Sequence of chain 1.A:
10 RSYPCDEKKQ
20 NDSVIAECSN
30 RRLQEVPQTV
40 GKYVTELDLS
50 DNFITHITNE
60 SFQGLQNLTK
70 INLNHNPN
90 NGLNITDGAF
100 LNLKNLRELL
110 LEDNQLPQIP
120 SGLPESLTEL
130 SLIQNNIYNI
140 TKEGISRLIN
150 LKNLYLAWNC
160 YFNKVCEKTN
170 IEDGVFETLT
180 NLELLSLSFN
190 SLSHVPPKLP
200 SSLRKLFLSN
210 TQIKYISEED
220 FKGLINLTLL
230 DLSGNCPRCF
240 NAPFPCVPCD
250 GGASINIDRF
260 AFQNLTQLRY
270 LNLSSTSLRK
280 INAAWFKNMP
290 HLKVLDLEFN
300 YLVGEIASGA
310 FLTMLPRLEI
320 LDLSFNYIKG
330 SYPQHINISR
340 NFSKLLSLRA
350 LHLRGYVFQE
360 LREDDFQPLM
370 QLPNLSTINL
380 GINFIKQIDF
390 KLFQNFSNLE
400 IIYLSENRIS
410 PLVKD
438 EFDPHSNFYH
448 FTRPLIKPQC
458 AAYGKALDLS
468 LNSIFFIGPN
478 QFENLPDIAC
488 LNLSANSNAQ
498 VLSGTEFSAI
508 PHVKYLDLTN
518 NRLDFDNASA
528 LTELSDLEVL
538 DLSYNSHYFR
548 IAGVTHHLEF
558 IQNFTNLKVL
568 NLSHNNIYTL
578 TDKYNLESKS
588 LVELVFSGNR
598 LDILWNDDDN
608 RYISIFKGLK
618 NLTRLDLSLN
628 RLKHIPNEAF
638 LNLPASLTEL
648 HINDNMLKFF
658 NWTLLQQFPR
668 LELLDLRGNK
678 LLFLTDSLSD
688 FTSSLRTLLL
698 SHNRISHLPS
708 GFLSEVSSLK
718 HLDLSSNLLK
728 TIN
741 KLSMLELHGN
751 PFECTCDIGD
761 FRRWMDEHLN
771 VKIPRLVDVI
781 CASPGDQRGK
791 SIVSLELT

Binding-site contacts:
Ligand atom C3 contacts residue GLN456 of chain 1.A at 3.7 Å.
Ligand atom C1 contacts residue ASP538 of chain 1.A at 3.7 Å.
Ligand atom C3 contacts residue LYS454 of chain 1.A at 3.8 Å.
Ligand atom C1 contacts residue ASN568 of chain 1.A at 1.4 Å.
Ligand atom C7 contacts residue SER540 of chain 1.A at 3.7 Å.
Ligand atom O6 contacts residue VAL592 of chain 1.A at 3.7 Å.
Ligand atom C6 contacts residue VAL566 of chain 1.A at 3.7 Å (hydrophobic).
Ligand atom O7 contacts residue ASN568 of chain 1.A at 3.8 Å.
Ligand atom C2 contacts residue GLN456 of chain 1.A at 3.8 Å.
Ligand atom C8 contacts residue ASP538 of chain 1.A at 3.4 Å.
Ligand atom C8 contacts residue SER540 of chain 1.A at 3.8 Å.
Ligand atom C6 contacts residue GLN456 of chain 1.A at 3.8 Å.
Ligand atom C1 contacts residue LYS454 of chain 1.A at 3.9 Å.
Ligand atom O7 contacts residue TYR512 of chain 1.A at 2.9 Å (h-bond).
Ligand atom C5 contacts residue GLN456 of chain 1.A at 3.9 Å.
Ligand atom C7 contacts residue ASN568 of chain 1.A at 3.6 Å.
Ligand atom C8 contacts residue VAL536 of chain 1.A at 3.8 Å (hydrophobic).
Ligand atom C7 contacts residue TYR512 of chain 1.A at 3.8 Å (hydrophobic).
Ligand atom C4 contacts residue GLN456 of chain 1.A at 3.8 Å.
Ligand atom O5 contacts residue LYS454 of chain 1.A at 4.0 Å.
Ligand atom N2 contacts residue SER540 of chain 1.A at 3.8 Å.
Ligand atom O3 contacts residue LYS454 of chain 1.A at 3.4 Å (salt-bridge).
Ligand atom C2 contacts residue ASN568 of chain 1.A at 2.4 Å.
Ligand atom O4 contacts residue LYS454 of chain 1.A at 3.2 Å (salt-bridge).
Ligand atom N2 contacts residue ASN568 of chain 1.A at 2.9 Å (h-bond).
Ligand atom C8 contacts residue THR516 of chain 1.A at 4.0 Å.
Ligand atom C7 contacts residue ASP538 of chain 1.A at 3.6 Å.
Ligand atom C3 contacts residue ASN568 of chain 1.A at 3.8 Å.
Ligand atom O5 contacts residue GLN456 of chain 1.A at 3.2 Å (h-bond).
Ligand atom O6 contacts residue GLU590 of chain 1.A at 3.2 Å (salt-bridge).
Ligand atom O3 contacts residue GLN456 of chain 1.A at 2.9 Å (h-bond).
Ligand atom O5 contacts residue VAL592 of chain 1.A at 3.5 Å.
Ligand atom C6 contacts residue GLU590 of chain 1.A at 3.6 Å.
Ligand atom C5 contacts residue ASN568 of chain 1.A at 3.6 Å.
Ligand atom C2 contacts residue ASP538 of chain 1.A at 3.8 Å.
Ligand atom O5 contacts residue ASN568 of chain 1.A at 2.3 Å (h-bond).
Ligand atom O7 contacts residue GLN456 of chain 1.A at 3.3 Å.
Ligand atom N2 contacts residue ASP538 of chain 1.A at 2.8 Å (salt-bridge).
Ligand atom O7 contacts residue LYS454 of chain 1.A at 3.8 Å.
Ligand atom C7 contacts residue GLN456 of chain 1.A at 4.0 Å.

This protein binds this small molecule.
Small molecule (SMILES): CC(=O)N[C@H]1[C@H](O[C@H]2[C@H](O)[C@@H](NC(C)=O)CO[C@@H]2CO)O[C@H](CO)[C@@H](O[C@@H]2O[C@H](CO[C@H]3O[C@H](CO)[C@@H](O)[C@H](O)[C@@H]3O)[C@@H](O)[C@H](O[C@H]3O[C@H](CO)[C@@H](O)[C@H](O)[C@@H]3O)[C@@H]2O)[C@@H]1O